Sequence of chain 1.G:
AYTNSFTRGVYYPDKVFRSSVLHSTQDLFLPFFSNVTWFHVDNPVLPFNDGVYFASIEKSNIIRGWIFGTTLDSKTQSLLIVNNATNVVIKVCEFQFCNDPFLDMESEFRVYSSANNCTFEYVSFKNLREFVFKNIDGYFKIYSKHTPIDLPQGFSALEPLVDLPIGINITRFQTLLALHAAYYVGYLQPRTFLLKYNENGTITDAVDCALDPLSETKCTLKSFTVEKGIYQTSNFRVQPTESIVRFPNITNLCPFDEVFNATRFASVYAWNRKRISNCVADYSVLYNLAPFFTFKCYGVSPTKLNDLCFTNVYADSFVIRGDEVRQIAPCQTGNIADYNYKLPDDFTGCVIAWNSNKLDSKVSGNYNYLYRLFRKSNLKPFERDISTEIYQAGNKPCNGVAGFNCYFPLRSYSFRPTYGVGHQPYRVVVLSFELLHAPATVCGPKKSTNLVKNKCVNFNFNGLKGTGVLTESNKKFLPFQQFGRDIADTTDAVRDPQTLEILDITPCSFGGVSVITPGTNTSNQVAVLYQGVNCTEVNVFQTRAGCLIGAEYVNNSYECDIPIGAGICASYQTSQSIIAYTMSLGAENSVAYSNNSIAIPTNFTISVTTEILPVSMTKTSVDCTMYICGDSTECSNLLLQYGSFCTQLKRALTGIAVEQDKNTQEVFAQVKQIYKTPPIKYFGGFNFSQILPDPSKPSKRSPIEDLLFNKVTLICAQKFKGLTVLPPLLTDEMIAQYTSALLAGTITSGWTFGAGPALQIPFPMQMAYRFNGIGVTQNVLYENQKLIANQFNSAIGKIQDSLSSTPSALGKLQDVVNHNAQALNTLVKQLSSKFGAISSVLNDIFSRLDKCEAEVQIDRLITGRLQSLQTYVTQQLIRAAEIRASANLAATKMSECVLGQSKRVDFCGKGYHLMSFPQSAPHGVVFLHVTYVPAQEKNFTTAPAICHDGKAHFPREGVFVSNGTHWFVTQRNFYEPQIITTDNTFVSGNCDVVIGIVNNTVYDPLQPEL

A protein and the small-molecule ligand that binds it are described below.
Small molecule (SMILES): CC(=O)N[C@@H]1[C@@H](O)[C@H](O)[C@@H](CO)O[C@H]1O

Sequence of chain 1.D:
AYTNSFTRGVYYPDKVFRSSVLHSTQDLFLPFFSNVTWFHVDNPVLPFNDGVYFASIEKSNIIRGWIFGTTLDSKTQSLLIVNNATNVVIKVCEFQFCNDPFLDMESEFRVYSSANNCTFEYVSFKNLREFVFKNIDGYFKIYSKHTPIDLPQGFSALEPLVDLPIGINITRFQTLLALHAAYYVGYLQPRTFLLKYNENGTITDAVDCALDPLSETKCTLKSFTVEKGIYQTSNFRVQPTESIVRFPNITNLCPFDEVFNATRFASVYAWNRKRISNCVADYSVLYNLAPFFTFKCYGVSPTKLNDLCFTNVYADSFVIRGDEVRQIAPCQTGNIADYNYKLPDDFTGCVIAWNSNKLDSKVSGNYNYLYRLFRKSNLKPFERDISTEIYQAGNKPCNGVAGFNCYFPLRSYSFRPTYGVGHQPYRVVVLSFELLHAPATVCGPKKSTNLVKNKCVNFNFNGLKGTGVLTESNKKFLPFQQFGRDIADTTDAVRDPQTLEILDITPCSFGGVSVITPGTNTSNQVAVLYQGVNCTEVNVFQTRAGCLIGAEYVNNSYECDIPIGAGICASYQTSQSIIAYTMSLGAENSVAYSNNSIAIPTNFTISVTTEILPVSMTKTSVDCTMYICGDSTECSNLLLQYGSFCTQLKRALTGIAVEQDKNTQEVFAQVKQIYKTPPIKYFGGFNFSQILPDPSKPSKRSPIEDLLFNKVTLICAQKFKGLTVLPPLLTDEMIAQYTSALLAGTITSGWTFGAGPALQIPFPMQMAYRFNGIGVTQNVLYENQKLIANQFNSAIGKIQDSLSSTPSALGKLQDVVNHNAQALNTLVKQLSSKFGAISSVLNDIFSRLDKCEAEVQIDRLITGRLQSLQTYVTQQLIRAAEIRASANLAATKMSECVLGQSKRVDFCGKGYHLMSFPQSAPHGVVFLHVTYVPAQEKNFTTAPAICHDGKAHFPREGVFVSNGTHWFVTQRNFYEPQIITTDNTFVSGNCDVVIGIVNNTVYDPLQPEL

Binding-site contacts:
Ligand atom C8 contacts residue GLY1111 of chain 1.D at 4.3 Å.
Ligand atom O5 contacts residue ASN689 of chain 1.D at 2.4 Å (h-bond).
Ligand atom N2 contacts residue ASN689 of chain 1.D at 2.9 Å (h-bond).
Ligand atom C5 contacts residue ASN689 of chain 1.D at 3.7 Å.
Ligand atom C4 contacts residue ASN689 of chain 1.D at 4.2 Å.
Ligand atom O7 contacts residue ASN689 of chain 1.D at 3.6 Å.
Ligand atom C3 contacts residue ASN689 of chain 1.D at 3.8 Å.
Ligand atom C1 contacts residue ASN689 of chain 1.D at 1.4 Å.
Ligand atom O5 contacts residue TYR776 of chain 1.G at 3.9 Å.
Ligand atom O6 contacts residue TYR776 of chain 1.G at 4.1 Å.
Ligand atom C2 contacts residue ASN689 of chain 1.D at 2.5 Å.
Ligand atom C7 contacts residue ASN689 of chain 1.D at 3.5 Å.